Sequence of chain 1.A:
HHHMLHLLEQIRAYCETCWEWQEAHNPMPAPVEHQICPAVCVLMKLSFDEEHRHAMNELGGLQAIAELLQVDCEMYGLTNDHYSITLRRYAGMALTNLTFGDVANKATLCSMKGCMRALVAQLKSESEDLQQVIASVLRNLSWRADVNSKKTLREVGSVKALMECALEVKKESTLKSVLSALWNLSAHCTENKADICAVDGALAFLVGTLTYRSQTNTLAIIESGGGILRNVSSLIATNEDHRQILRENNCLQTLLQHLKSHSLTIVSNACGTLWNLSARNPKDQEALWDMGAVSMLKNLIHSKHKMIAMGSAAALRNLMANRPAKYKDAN

The protein below binds the small molecule below.
Small molecule (SMILES): C[C@H](NC(=O)OCc1ccccc1)C(=O)NCC(=O)N[C@@H](CCC(=O)O)C(=O)N[C@@H](C)C(=O)N[C@@H](CC1CCCC1)C(=O)N[C@@H](Cc1ccc(O)cc1)C(=O)N[C@@H](CCC(=O)O)C(N)=O

Binding-site contacts:
Ligand atom CD contacts residue TRP156 of chain 1.A at 3.4 Å (hydrophobic).
Ligand atom N contacts residue PHE113 of chain 1.A at 3.4 Å.
Ligand atom CG contacts residue TRP156 of chain 1.A at 3.5 Å (hydrophobic).
Ligand atom CB contacts residue ASN153 of chain 1.A at 3.1 Å.
Ligand atom CD contacts residue GLY114 of chain 1.A at 3.3 Å.
Ligand atom CA contacts residue TRP196 of chain 1.A at 3.3 Å (hydrophobic).
Ligand atom CB contacts residue ASN110 of chain 1.A at 3.5 Å.
Ligand atom O2 contacts residue TRP196 of chain 1.A at 3.4 Å.
Ligand atom C1 contacts residue TRP196 of chain 1.A at 3.5 Å (hydrophobic).
Ligand atom O contacts residue ARG152 of chain 1.A at 3.0 Å (salt-bridge).
Ligand atom OE2 contacts residue GLY114 of chain 1.A at 2.9 Å (h-bond).
Ligand atom C6 contacts residue ASN244 of chain 1.A at 3.2 Å.
Ligand atom OH contacts residue GLN145 of chain 1.A at 2.9 Å (h-bond).
Ligand atom C5 contacts residue ASN244 of chain 1.A at 3.2 Å.
Ligand atom O contacts residue ASN197 of chain 1.A at 3.1 Å (h-bond).
Ligand atom N contacts residue ASN153 of chain 1.A at 3.2 Å (h-bond).
Ligand atom O contacts residue ASN153 of chain 1.A at 2.9 Å (h-bond).
Ligand atom CA contacts residue TRP156 of chain 1.A at 3.5 Å (hydrophobic).
Ligand atom N contacts residue ASN197 of chain 1.A at 3.3 Å (h-bond).
Ligand atom C4 contacts residue TRP196 of chain 1.A at 3.4 Å (hydrophobic).
Ligand atom C contacts residue PHE113 of chain 1.A at 3.4 Å (hydrophobic).
Ligand atom CB contacts residue TRP196 of chain 1.A at 3.3 Å (hydrophobic).
Ligand atom CB contacts residue SER193 of chain 1.A at 3.3 Å.
Ligand atom CA contacts residue ASN153 of chain 1.A at 3.2 Å.
Ligand atom C5 contacts residue ALA200 of chain 1.A at 3.3 Å (hydrophobic).
Ligand atom N contacts residue ASN197 of chain 1.A at 3.4 Å (h-bond).
Ligand atom CE1 contacts residue GLN145 of chain 1.A at 3.1 Å.
Ligand atom O contacts residue ARG152 of chain 1.A at 3.0 Å (salt-bridge).
Ligand atom N contacts residue ASN110 of chain 1.A at 2.9 Å (h-bond).
Ligand atom C06 contacts residue ARG66 of chain 1.A at 3.3 Å.
Ligand atom C5 contacts residue TRP196 of chain 1.A at 3.3 Å (hydrophobic).
Ligand atom OE2 contacts residue LYS119 of chain 1.A at 2.7 Å (salt-bridge).
Ligand atom O1 contacts residue TRP196 of chain 1.A at 3.3 Å.
Ligand atom N contacts residue TRP156 of chain 1.A at 3.4 Å.
Ligand atom CZ contacts residue GLN145 of chain 1.A at 3.4 Å.
Ligand atom C6 contacts residue ALA200 of chain 1.A at 3.5 Å (hydrophobic).
Ligand atom OE1 contacts residue GLY114 of chain 1.A at 3.2 Å.
Ligand atom CB contacts residue ASN197 of chain 1.A at 3.2 Å.
Ligand atom O contacts residue PHE61 of chain 1.A at 3.4 Å.
Ligand atom C2 contacts residue TRP156 of chain 1.A at 3.3 Å (hydrophobic).